Sequence of chain 1.B:
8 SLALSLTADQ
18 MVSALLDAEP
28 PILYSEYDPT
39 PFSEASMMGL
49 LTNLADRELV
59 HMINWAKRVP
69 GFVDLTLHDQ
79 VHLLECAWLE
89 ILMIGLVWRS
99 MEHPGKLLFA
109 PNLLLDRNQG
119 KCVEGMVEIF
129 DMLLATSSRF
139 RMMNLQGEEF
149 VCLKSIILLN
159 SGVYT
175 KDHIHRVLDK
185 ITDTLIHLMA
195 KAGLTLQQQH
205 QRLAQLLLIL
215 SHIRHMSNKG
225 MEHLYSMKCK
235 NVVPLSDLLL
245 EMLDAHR

Binding-site contacts:
Ligand atom C15 contacts residue ILE127 of chain 1.B at 3.9 Å (hydrophobic).
Ligand atom C22 contacts residue MET231 of chain 1.B at 3.5 Å (hydrophobic).
Ligand atom C06 contacts residue PHE107 of chain 1.B at 3.9 Å (hydrophobic).
Ligand atom C07 contacts residue MET91 of chain 1.B at 3.9 Å (hydrophobic).
Ligand atom C03 contacts residue LEU94 of chain 1.B at 4.0 Å (hydrophobic).
Ligand atom C16 contacts residue MET124 of chain 1.B at 4.0 Å (hydrophobic).
Ligand atom C02 contacts residue ARG97 of chain 1.B at 3.7 Å.
Ligand atom C25 contacts residue MET124 of chain 1.B at 3.7 Å (hydrophobic).
Ligand atom C25 contacts residue VAL121 of chain 1.B at 3.5 Å (hydrophobic).
Ligand atom C22 contacts residue HIS227 of chain 1.B at 3.6 Å.
Ligand atom C19 contacts residue MET46 of chain 1.B at 3.8 Å (hydrophobic).
Ligand atom C21 contacts residue HIS227 of chain 1.B at 3.4 Å.
Ligand atom N01 contacts residue VAL121 of chain 1.B at 3.5 Å.
Ligand atom C20 contacts residue MET46 of chain 1.B at 3.4 Å (hydrophobic).
Ligand atom O01 contacts residue GLU56 of chain 1.B at 2.4 Å (salt-bridge).
Ligand atom C02 contacts residue GLU56 of chain 1.B at 3.0 Å.
Ligand atom C25 contacts residue HIS227 of chain 1.B at 3.6 Å.
Ligand atom C03 contacts residue LEU90 of chain 1.B at 3.3 Å (hydrophobic).
Ligand atom C08 contacts residue PHE107 of chain 1.B at 4.0 Å (hydrophobic).
Ligand atom C21 contacts residue MET46 of chain 1.B at 3.5 Å (hydrophobic).
Ligand atom O02 contacts residue GLY224 of chain 1.B at 3.3 Å (h-bond).
Ligand atom C23 contacts residue HIS227 of chain 1.B at 3.7 Å.
Ligand atom C06 contacts residue LEU49 of chain 1.B at 3.9 Å (hydrophobic).
Ligand atom C10 contacts residue PHE107 of chain 1.B at 3.7 Å (hydrophobic).
Ligand atom C24 contacts residue VAL121 of chain 1.B at 3.5 Å (hydrophobic).
Ligand atom C18 contacts residue LEU87 of chain 1.B at 3.8 Å (hydrophobic).
Ligand atom C01 contacts residue LEU52 of chain 1.B at 3.9 Å (hydrophobic).
Ligand atom C25 contacts residue GLU122 of chain 1.B at 3.7 Å.
Ligand atom C14 contacts residue LEU49 of chain 1.B at 3.8 Å (hydrophobic).
Ligand atom C01 contacts residue GLU56 of chain 1.B at 3.1 Å.
Ligand atom C20 contacts residue HIS227 of chain 1.B at 3.8 Å.
Ligand atom C05 contacts residue PHE107 of chain 1.B at 3.8 Å (hydrophobic).
Ligand atom C26 contacts residue MET124 of chain 1.B at 3.4 Å (hydrophobic).
Ligand atom O01 contacts residue ARG97 of chain 1.B at 2.8 Å (salt-bridge).
Ligand atom C22 contacts residue MET46 of chain 1.B at 3.6 Å (hydrophobic).
Ligand atom N01 contacts residue GLU122 of chain 1.B at 3.5 Å (salt-bridge).
Ligand atom C07 contacts residue LEU94 of chain 1.B at 3.7 Å (hydrophobic).
Ligand atom C08 contacts residue LEU94 of chain 1.B at 4.0 Å (hydrophobic).
Ligand atom O01 contacts residue LEU90 of chain 1.B at 3.9 Å.
Ligand atom C26 contacts residue HIS227 of chain 1.B at 3.4 Å.

The small molecule below binds the protein below.
Small molecule (SMILES): C[C@]12CC[C@@H]3c4ccc(O)cc4CC[C@H]3[C@@H]1CC[C@@]2(O)C#Cc1ccc(N)cc1